A protein and the small-molecule ligand that binds it are described below.
Small molecule (SMILES): CC(=O)N[C@@H]1[C@@H](O)[C@H](O)[C@@H](CO)O[C@H]1O

Sequence of chain 1.A:
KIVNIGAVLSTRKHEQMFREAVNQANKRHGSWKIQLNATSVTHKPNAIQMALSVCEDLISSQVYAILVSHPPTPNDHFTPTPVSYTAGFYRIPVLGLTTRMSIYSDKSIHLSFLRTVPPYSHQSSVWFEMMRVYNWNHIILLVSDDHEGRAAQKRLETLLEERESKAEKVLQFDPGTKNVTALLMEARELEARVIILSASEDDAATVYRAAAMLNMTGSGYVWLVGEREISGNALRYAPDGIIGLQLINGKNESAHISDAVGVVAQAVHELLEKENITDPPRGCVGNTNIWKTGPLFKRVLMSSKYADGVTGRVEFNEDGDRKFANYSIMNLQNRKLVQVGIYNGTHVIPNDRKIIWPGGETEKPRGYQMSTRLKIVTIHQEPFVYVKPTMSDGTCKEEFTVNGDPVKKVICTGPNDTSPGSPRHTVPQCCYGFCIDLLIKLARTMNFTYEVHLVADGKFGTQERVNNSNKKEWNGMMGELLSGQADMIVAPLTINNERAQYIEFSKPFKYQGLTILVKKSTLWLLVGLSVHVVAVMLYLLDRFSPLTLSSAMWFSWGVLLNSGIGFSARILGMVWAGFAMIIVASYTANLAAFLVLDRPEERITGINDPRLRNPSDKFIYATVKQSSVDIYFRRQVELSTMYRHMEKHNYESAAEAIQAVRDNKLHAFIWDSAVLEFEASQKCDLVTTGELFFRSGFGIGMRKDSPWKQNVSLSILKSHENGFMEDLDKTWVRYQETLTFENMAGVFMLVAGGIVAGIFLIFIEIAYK

Binding-site contacts:
Ligand atom C4 contacts residue ASN771 of chain 1.A at 4.3 Å.
Ligand atom C3 contacts residue ASN771 of chain 1.A at 3.9 Å.
Ligand atom C1 contacts residue ASN771 of chain 1.A at 1.4 Å.
Ligand atom C2 contacts residue ASN771 of chain 1.A at 2.6 Å.
Ligand atom C5 contacts residue ASN771 of chain 1.A at 3.6 Å.
Ligand atom N2 contacts residue ASN771 of chain 1.A at 3.0 Å (h-bond).
Ligand atom C7 contacts residue ASN771 of chain 1.A at 4.3 Å.
Ligand atom O5 contacts residue MET470 of chain 1.A at 4.1 Å.
Ligand atom O5 contacts residue ASN771 of chain 1.A at 2.4 Å (h-bond).